Sequence of chain 2.A:
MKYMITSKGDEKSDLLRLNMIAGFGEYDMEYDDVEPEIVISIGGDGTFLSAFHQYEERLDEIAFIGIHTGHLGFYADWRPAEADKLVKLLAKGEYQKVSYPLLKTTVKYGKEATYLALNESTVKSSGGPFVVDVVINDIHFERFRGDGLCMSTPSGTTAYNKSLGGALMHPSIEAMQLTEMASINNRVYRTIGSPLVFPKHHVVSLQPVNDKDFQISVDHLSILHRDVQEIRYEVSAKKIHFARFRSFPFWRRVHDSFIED

Sequence of chain 3.A:
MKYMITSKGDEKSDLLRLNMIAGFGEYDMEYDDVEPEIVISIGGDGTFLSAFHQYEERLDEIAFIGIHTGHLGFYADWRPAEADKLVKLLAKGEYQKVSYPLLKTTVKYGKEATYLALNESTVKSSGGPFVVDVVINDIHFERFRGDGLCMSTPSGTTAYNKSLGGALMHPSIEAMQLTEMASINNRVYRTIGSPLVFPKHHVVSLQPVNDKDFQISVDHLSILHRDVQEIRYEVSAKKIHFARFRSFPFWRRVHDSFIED

This small molecule binds to this protein.
Small molecule (SMILES): C#CCCCCn1cnc2c(N)ncnc21

Binding-site contacts:
Ligand atom C4 contacts residue ASP45 of chain 2.A at 3.6 Å.
Ligand atom N6 contacts residue ALA162 of chain 2.A at 3.8 Å.
Ligand atom C9E contacts residue ILE187 of chain 3.A at 3.8 Å (hydrophobic).
Ligand atom C9A contacts residue ASP45 of chain 2.A at 4.2 Å.
Ligand atom C6 contacts residue ASN122 of chain 2.A at 3.9 Å.
Ligand atom C6 contacts residue THR161 of chain 2.A at 3.5 Å.
Ligand atom N7 contacts residue ALA162 of chain 2.A at 4.1 Å.
Ligand atom N9 contacts residue ASP45 of chain 2.A at 3.7 Å.
Ligand atom N3 contacts residue ALA162 of chain 2.A at 4.4 Å.
Ligand atom C6 contacts residue ASP45 of chain 2.A at 4.3 Å.
Ligand atom C6 contacts residue SER158 of chain 2.A at 4.3 Å.
Ligand atom N6 contacts residue ASN122 of chain 2.A at 2.8 Å (h-bond).
Ligand atom N3 contacts residue THR161 of chain 2.A at 3.9 Å.
Ligand atom C9F contacts residue ILE187 of chain 3.A at 3.5 Å (hydrophobic).
Ligand atom C5 contacts residue ASP45 of chain 2.A at 3.7 Å.
Ligand atom C2 contacts residue PHE74 of chain 2.A at 3.3 Å (hydrophobic).
Ligand atom N1 contacts residue ALA162 of chain 2.A at 3.8 Å.
Ligand atom C2 contacts residue ALA162 of chain 2.A at 4.0 Å (hydrophobic).
Ligand atom C8 contacts residue ASN122 of chain 2.A at 3.8 Å.
Ligand atom N1 contacts residue PHE74 of chain 2.A at 3.5 Å.
Ligand atom N7 contacts residue ASN122 of chain 2.A at 2.9 Å (h-bond).
Ligand atom C6 contacts residue TYR75 of chain 2.A at 4.4 Å (hydrophobic).
Ligand atom N7 contacts residue ASP45 of chain 2.A at 3.8 Å.
Ligand atom N6 contacts residue SER158 of chain 2.A at 3.3 Å (h-bond).
Ligand atom N1 contacts residue THR161 of chain 2.A at 2.5 Å (h-bond).
Ligand atom C6 contacts residue PHE74 of chain 2.A at 4.3 Å (hydrophobic).
Ligand atom C2 contacts residue THR161 of chain 2.A at 3.2 Å.
Ligand atom N7 contacts residue TYR75 of chain 2.A at 4.3 Å.
Ligand atom C5 contacts residue ASN122 of chain 2.A at 3.8 Å.
Ligand atom N6 contacts residue THR161 of chain 2.A at 3.7 Å.
Ligand atom N6 contacts residue TYR75 of chain 2.A at 3.5 Å (h-bond).
Ligand atom N1 contacts residue SER158 of chain 2.A at 4.3 Å.
Ligand atom C6 contacts residue ALA162 of chain 2.A at 3.5 Å (hydrophobic).
Ligand atom C5 contacts residue ALA162 of chain 2.A at 3.6 Å (hydrophobic).
Ligand atom N6 contacts residue GLY159 of chain 2.A at 4.2 Å.
Ligand atom C8 contacts residue ASP45 of chain 2.A at 3.5 Å.
Ligand atom C4 contacts residue ALA162 of chain 2.A at 4.1 Å (hydrophobic).
Ligand atom N3 contacts residue PHE74 of chain 2.A at 4.0 Å.
Ligand atom N3 contacts residue ASP45 of chain 2.A at 4.1 Å.